Binding-site contacts:
Ligand atom O91 contacts residue LYS152 of chain 2.A at 2.7 Å (salt-bridge).
Ligand atom O5 contacts residue HIS287 of chain 2.A at 3.2 Å (h-bond).
Ligand atom O93 contacts residue HIS275 of chain 2.A at 2.9 Å.
Ligand atom O92 contacts residue ASN162 of chain 2.A at 3.0 Å (h-bond).
Ligand atom O93 contacts residue ASN268 of chain 2.A at 3.1 Å (h-bond).
Ligand atom P1 contacts residue ARG130 of chain 1.A at 3.7 Å.
Ligand atom O5 contacts residue ZN1 of chain 2.C at 2.3 Å.
Ligand atom C3 contacts residue LEU267 of chain 2.A at 3.3 Å (hydrophobic).
Ligand atom O11 contacts residue ARG264 of chain 2.A at 2.7 Å (salt-bridge).
Ligand atom C4 contacts residue HIS271 of chain 2.A at 3.2 Å.
Ligand atom O4 contacts residue GLU194 of chain 2.A at 2.8 Å (salt-bridge).
Ligand atom O92 contacts residue ARG130 of chain 1.A at 3.0 Å (salt-bridge).
Ligand atom C4 contacts residue ASP146 of chain 2.A at 3.6 Å.
Ligand atom O5 contacts residue HIS271 of chain 2.A at 2.8 Å (h-bond).
Ligand atom O93 contacts residue LYS356 of chain 2.A at 3.7 Å.
Ligand atom C4 contacts residue LEU267 of chain 2.A at 3.5 Å (hydrophobic).
Ligand atom C6 contacts residue ASN268 of chain 2.A at 3.6 Å.
Ligand atom C5 contacts residue NAD1 of chain 2.F at 3.5 Å.
Ligand atom O4 contacts residue HIS271 of chain 2.A at 3.0 Å (h-bond).
Ligand atom C4 contacts residue LYS197 of chain 2.A at 3.7 Å.
Ligand atom C5 contacts residue HIS271 of chain 2.A at 3.6 Å.
Ligand atom C8 contacts residue LYS152 of chain 2.A at 3.5 Å.
Ligand atom O12 contacts residue LYS250 of chain 2.A at 2.6 Å (salt-bridge).
Ligand atom O2 contacts residue LEU267 of chain 2.A at 3.4 Å (h-bond).
Ligand atom C5 contacts residue ZN1 of chain 2.C at 3.1 Å.
Ligand atom O2 contacts residue ASN268 of chain 2.A at 3.1 Å (h-bond).
Ligand atom O11 contacts residue LEU267 of chain 2.A at 3.7 Å.
Ligand atom C3 contacts residue ASP146 of chain 2.A at 3.5 Å.
Ligand atom O12 contacts residue ARG264 of chain 2.A at 3.0 Å (salt-bridge).
Ligand atom O4 contacts residue ASP146 of chain 2.A at 2.6 Å (salt-bridge).
Ligand atom O4 contacts residue ZN1 of chain 2.C at 2.4 Å.
Ligand atom O2 contacts residue LYS152 of chain 2.A at 3.7 Å.
Ligand atom C1 contacts residue ARG264 of chain 2.A at 3.5 Å.
Ligand atom O5 contacts residue NAD1 of chain 2.F at 3.6 Å.
Ligand atom O91 contacts residue ARG130 of chain 1.A at 3.1 Å (salt-bridge).
Ligand atom O11 contacts residue LYS152 of chain 2.A at 3.3 Å (salt-bridge).
Ligand atom C4 contacts residue ZN1 of chain 2.C at 3.2 Å.
Ligand atom O92 contacts residue LYS356 of chain 2.A at 3.1 Å (salt-bridge).
Ligand atom O4 contacts residue LYS197 of chain 2.A at 3.0 Å (salt-bridge).
Ligand atom C3 contacts residue LYS197 of chain 2.A at 3.7 Å.

Sequence of chain 1.A:
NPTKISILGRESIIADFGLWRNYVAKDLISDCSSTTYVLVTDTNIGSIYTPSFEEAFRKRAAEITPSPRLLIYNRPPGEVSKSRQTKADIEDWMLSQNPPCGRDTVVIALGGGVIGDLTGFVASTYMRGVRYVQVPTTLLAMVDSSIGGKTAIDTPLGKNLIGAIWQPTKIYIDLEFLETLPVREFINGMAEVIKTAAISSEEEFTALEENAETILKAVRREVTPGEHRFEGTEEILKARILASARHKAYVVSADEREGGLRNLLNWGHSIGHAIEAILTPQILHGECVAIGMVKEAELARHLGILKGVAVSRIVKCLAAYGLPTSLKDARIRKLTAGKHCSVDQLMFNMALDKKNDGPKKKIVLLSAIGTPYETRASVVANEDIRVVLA

A small-molecule ligand and the protein it binds are described below.
Small molecule (SMILES): O=C(O)[C@]1(O)C[C@H](CP(=O)(O)O)[C@@H](O)[C@H](O)C1

Sequence of chain 2.A:
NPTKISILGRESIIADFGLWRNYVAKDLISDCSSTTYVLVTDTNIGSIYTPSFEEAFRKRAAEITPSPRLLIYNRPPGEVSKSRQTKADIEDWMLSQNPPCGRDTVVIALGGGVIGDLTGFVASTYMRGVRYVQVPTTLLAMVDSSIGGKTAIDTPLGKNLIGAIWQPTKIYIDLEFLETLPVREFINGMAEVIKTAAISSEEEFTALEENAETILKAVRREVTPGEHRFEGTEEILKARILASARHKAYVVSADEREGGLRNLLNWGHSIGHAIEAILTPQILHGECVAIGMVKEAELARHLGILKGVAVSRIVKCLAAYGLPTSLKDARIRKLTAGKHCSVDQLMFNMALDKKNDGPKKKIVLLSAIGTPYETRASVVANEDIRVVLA